The protein below binds the small molecule below.
Small molecule (SMILES): O=C([O-])C(=O)/C=C/CC(=O)c1ccccc1

Binding-site contacts:
Ligand atom CA3 contacts residue ASN51 of chain 1.A at 2.8 Å.
Ligand atom CA5 contacts residue SER50 of chain 1.A at 3.7 Å.
Ligand atom OA1 contacts residue ALA46 of chain 1.A at 3.7 Å.
Ligand atom CA3 contacts residue SER50 of chain 1.A at 3.9 Å.
Ligand atom CB6 contacts residue TRP266 of chain 1.A at 3.6 Å (hydrophobic).
Ligand atom CB5 contacts residue TRP269 of chain 1.A at 3.8 Å (hydrophobic).
Ligand atom OA3 contacts residue ARG190 of chain 1.A at 3.6 Å.
Ligand atom OA2 contacts residue GLY41 of chain 1.A at 2.8 Å (h-bond).
Ligand atom CA1 contacts residue ALA46 of chain 1.A at 3.5 Å (hydrophobic).
Ligand atom CB1 contacts residue TRP266 of chain 1.A at 3.4 Å (hydrophobic).
Ligand atom CB4 contacts residue LEU176 of chain 1.A at 3.6 Å (hydrophobic).
Ligand atom OA2 contacts residue HIS40 of chain 1.A at 3.5 Å.
Ligand atom CA5 contacts residue TRP266 of chain 1.A at 3.7 Å (hydrophobic).
Ligand atom OA3 contacts residue GLY47 of chain 1.A at 3.2 Å (h-bond).
Ligand atom OA3 contacts residue ALA46 of chain 1.A at 3.4 Å.
Ligand atom CA1 contacts residue ASN51 of chain 1.A at 3.1 Å.
Ligand atom CA2 contacts residue ASN51 of chain 1.A at 3.1 Å.
Ligand atom CB3 contacts residue LEU186 of chain 1.A at 3.5 Å (hydrophobic).
Ligand atom OA2 contacts residue ASN51 of chain 1.A at 3.1 Å (h-bond).
Ligand atom CB2 contacts residue LEU186 of chain 1.A at 3.9 Å (hydrophobic).
Ligand atom OA1 contacts residue ARG190 of chain 1.A at 2.9 Å (salt-bridge).
Ligand atom CB4 contacts residue LEU181 of chain 1.A at 3.4 Å (hydrophobic).
Ligand atom OA3 contacts residue SER50 of chain 1.A at 3.0 Å (h-bond).
Ligand atom CA6 contacts residue TRP266 of chain 1.A at 3.5 Å (hydrophobic).
Ligand atom CA4 contacts residue ARG190 of chain 1.A at 3.2 Å.
Ligand atom CB5 contacts residue LEU186 of chain 1.A at 3.8 Å (hydrophobic).
Ligand atom CB4 contacts residue LEU186 of chain 1.A at 3.6 Å (hydrophobic).
Ligand atom CA1 contacts residue ARG190 of chain 1.A at 3.6 Å.
Ligand atom OA1 contacts residue TRP266 of chain 1.A at 3.3 Å.
Ligand atom CA3 contacts residue TRP266 of chain 1.A at 3.9 Å (hydrophobic).
Ligand atom OA3 contacts residue ASN51 of chain 1.A at 3.7 Å.
Ligand atom OA2 contacts residue ALA46 of chain 1.A at 3.5 Å.
Ligand atom OA4 contacts residue ARG190 of chain 1.A at 3.2 Å (salt-bridge).
Ligand atom OA1 contacts residue ASN51 of chain 1.A at 3.9 Å.
Ligand atom OA4 contacts residue TRP266 of chain 1.A at 3.9 Å.
Ligand atom CA4 contacts residue SER50 of chain 1.A at 3.8 Å.
Ligand atom CB6 contacts residue TRP269 of chain 1.A at 3.7 Å (hydrophobic).
Ligand atom CA3 contacts residue ARG190 of chain 1.A at 3.6 Å.
Ligand atom CA5 contacts residue TRP269 of chain 1.A at 3.8 Å (hydrophobic).
Ligand atom CA2 contacts residue ARG190 of chain 1.A at 3.4 Å.

Sequence of chain 1.A:
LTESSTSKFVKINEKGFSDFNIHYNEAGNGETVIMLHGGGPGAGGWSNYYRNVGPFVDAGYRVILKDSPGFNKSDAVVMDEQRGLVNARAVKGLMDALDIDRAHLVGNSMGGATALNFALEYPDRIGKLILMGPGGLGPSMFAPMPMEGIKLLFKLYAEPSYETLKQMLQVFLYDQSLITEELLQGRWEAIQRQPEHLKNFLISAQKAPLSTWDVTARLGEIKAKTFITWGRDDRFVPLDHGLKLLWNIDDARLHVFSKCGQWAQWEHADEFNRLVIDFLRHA